Sequence of chain 1.B:
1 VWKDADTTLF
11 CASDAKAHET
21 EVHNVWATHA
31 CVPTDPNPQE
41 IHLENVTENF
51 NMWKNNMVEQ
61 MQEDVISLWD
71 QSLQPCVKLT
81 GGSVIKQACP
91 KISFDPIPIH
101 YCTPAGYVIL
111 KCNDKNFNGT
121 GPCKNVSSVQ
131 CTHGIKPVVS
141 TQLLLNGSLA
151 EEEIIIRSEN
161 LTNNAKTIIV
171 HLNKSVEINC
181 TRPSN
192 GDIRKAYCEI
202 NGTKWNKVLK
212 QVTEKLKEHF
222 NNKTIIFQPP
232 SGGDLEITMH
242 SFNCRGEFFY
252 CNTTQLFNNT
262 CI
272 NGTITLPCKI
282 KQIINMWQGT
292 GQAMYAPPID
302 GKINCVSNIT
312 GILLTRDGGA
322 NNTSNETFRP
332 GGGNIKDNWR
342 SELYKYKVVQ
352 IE

The protein below binds the small molecule below.
Small molecule (SMILES): CC(=O)N[C@@H]1[C@@H](O)[C@H](O)[C@@H](CO)O[C@H]1O

Binding-site contacts:
Ligand atom C2 contacts residue ASN259 of chain 1.B at 2.1 Å.
Ligand atom C4 contacts residue GLN256 of chain 1.B at 4.2 Å.
Ligand atom C8 contacts residue ASN259 of chain 1.B at 3.3 Å.
Ligand atom O6 contacts residue ILE275 of chain 1.B at 4.2 Å.
Ligand atom O5 contacts residue CYS262 of chain 1.B at 4.5 Å.
Ligand atom O5 contacts residue THR261 of chain 1.B at 3.8 Å.
Ligand atom O5 contacts residue ASN259 of chain 1.B at 2.4 Å (h-bond).
Ligand atom O7 contacts residue ASN259 of chain 1.B at 3.8 Å.
Ligand atom C2 contacts residue THR261 of chain 1.B at 4.0 Å.
Ligand atom C7 contacts residue ASN259 of chain 1.B at 3.0 Å.
Ligand atom C5 contacts residue THR261 of chain 1.B at 4.3 Å.
Ligand atom C5 contacts residue ASN259 of chain 1.B at 3.6 Å.
Ligand atom C6 contacts residue GLN256 of chain 1.B at 4.0 Å.
Ligand atom O5 contacts residue GLN256 of chain 1.B at 3.9 Å.
Ligand atom C1 contacts residue ASN259 of chain 1.B at 1.4 Å.
Ligand atom C3 contacts residue ASN259 of chain 1.B at 3.6 Å.
Ligand atom C4 contacts residue ASN259 of chain 1.B at 4.0 Å.
Ligand atom C6 contacts residue ILE275 of chain 1.B at 4.5 Å (hydrophobic).
Ligand atom C5 contacts residue CYS262 of chain 1.B at 4.1 Å (hydrophobic).
Ligand atom N2 contacts residue THR261 of chain 1.B at 4.0 Å.
Ligand atom C1 contacts residue THR261 of chain 1.B at 3.0 Å.
Ligand atom N2 contacts residue ASN259 of chain 1.B at 2.6 Å (h-bond).
Ligand atom C6 contacts residue CYS262 of chain 1.B at 4.3 Å (hydrophobic).